Sequence of chain 1.C:
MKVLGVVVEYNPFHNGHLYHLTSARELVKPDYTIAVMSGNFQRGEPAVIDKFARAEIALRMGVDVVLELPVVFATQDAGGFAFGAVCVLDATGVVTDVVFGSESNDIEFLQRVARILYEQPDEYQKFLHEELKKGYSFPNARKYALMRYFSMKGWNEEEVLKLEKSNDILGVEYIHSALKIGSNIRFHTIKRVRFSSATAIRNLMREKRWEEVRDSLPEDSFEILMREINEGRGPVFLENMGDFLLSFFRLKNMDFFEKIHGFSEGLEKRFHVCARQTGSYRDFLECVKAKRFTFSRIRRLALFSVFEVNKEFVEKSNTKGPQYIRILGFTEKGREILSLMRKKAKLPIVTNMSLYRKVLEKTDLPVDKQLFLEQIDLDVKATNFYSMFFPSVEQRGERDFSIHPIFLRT

This small molecule binds to this protein.
Small molecule (SMILES): Nc1ncnc2c1ncn2[C@@H]1O[C@H](CO[P](=O)(S)OP(=O)(O)OP(=O)(O)O)[C@@H](O)[C@H]1O

Binding-site contacts:
Ligand atom O2G contacts residue ALA210 of chain 1.C at 3.5 Å.
Ligand atom C2' contacts residue ARG193 of chain 1.C at 3.6 Å.
Ligand atom O2' contacts residue GLY102 of chain 1.C at 3.0 Å.
Ligand atom C6 contacts residue VAL194 of chain 1.C at 3.7 Å (hydrophobic).
Ligand atom C2' contacts residue ASN168 of chain 1.C at 3.3 Å.
Ligand atom O3' contacts residue HIS20 of chain 1.C at 3.5 Å (h-bond).
Ligand atom O4' contacts residue HIS20 of chain 1.C at 3.3 Å.
Ligand atom O2' contacts residue ARG193 of chain 1.C at 3.3 Å (salt-bridge).
Ligand atom N7 contacts residue ARG193 of chain 1.C at 3.3 Å (salt-bridge).
Ligand atom C1' contacts residue HIS20 of chain 1.C at 3.5 Å.
Ligand atom C8 contacts residue ARG193 of chain 1.C at 3.2 Å.
Ligand atom O2B contacts residue ARG193 of chain 1.C at 2.7 Å (salt-bridge).
Ligand atom O2' contacts residue ASN168 of chain 1.C at 2.4 Å (h-bond).
Ligand atom O3' contacts residue PHE101 of chain 1.C at 3.5 Å.
Ligand atom N1 contacts residue VAL194 of chain 1.C at 2.9 Å (h-bond).
Ligand atom PA contacts residue HIS17 of chain 1.C at 3.5 Å.
Ligand atom C4' contacts residue HIS20 of chain 1.C at 3.6 Å.
Ligand atom O5' contacts residue HIS17 of chain 1.C at 3.3 Å.
Ligand atom O1A contacts residue HIS14 of chain 1.C at 2.9 Å (h-bond).
Ligand atom N7 contacts residue HIS14 of chain 1.C at 3.5 Å.
Ligand atom O3A contacts residue HIS17 of chain 1.C at 3.3 Å (h-bond).
Ligand atom O2A contacts residue GLU9 of chain 1.C at 2.8 Å (salt-bridge).
Ligand atom C8 contacts residue HIS17 of chain 1.C at 3.6 Å.
Ligand atom N3 contacts residue HIS20 of chain 1.C at 3.6 Å.
Ligand atom N9 contacts residue ARG193 of chain 1.C at 3.5 Å (salt-bridge).
Ligand atom C5 contacts residue ARG193 of chain 1.C at 3.7 Å.
Ligand atom O2A contacts residue TYR10 of chain 1.C at 2.9 Å (h-bond).
Ligand atom O1A contacts residue ALA210 of chain 1.C at 2.7 Å (h-bond).
Ligand atom C6 contacts residue GLY16 of chain 1.C at 3.7 Å.
Ligand atom O1A contacts residue SER209 of chain 1.C at 3.3 Å.
Ligand atom O3' contacts residue GLY102 of chain 1.C at 3.0 Å (h-bond).
Ligand atom O3G contacts residue ARG193 of chain 1.C at 2.8 Å (salt-bridge).
Ligand atom N6 contacts residue VAL194 of chain 1.C at 3.7 Å.
Ligand atom C2 contacts residue ARG193 of chain 1.C at 3.4 Å.
Ligand atom C4 contacts residue GLY16 of chain 1.C at 3.6 Å.
Ligand atom O2A contacts residue HIS17 of chain 1.C at 3.3 Å (h-bond).
Ligand atom N1 contacts residue ARG193 of chain 1.C at 3.4 Å.
Ligand atom N6 contacts residue GLY16 of chain 1.C at 3.5 Å.
Ligand atom O2B contacts residue ASN168 of chain 1.C at 3.6 Å.
Ligand atom C5 contacts residue GLY16 of chain 1.C at 3.5 Å.